Binding-site contacts:
Ligand atom OP1 contacts residue GLY156 of chain 1.A at 3.7 Å.
Ligand atom N1 contacts residue TRP236 of chain 1.A at 3.5 Å.
Ligand atom C1' contacts residue SER195 of chain 1.A at 3.7 Å.
Ligand atom C5' contacts residue ASP154 of chain 1.A at 3.4 Å.
Ligand atom O4' contacts residue SER195 of chain 1.A at 3.2 Å.
Ligand atom C5' contacts residue ARG300 of chain 1.A at 3.5 Å.
Ligand atom C5 contacts residue TRP236 of chain 1.A at 3.8 Å (hydrophobic).
Ligand atom O4' contacts residue GLY235 of chain 1.A at 3.3 Å (h-bond).
Ligand atom O4' contacts residue CYS234 of chain 1.A at 3.2 Å.
Ligand atom O2' contacts residue THR194 of chain 1.A at 2.7 Å (h-bond).
Ligand atom O3' contacts residue GLY156 of chain 1.A at 3.4 Å.
Ligand atom C2 contacts residue TRP236 of chain 1.A at 3.8 Å (hydrophobic).
Ligand atom C2 contacts residue SER195 of chain 1.A at 3.5 Å.
Ligand atom C4' contacts residue ASP154 of chain 1.A at 3.3 Å.
Ligand atom C4 contacts residue TRP236 of chain 1.A at 3.7 Å (hydrophobic).
Ligand atom N7 contacts residue THR126 of chain 1.A at 3.9 Å.
Ligand atom C8 contacts residue THR126 of chain 1.A at 3.6 Å.
Ligand atom C8 contacts residue GLY235 of chain 1.A at 3.7 Å.
Ligand atom C8 contacts residue TRP236 of chain 1.A at 3.6 Å (hydrophobic).
Ligand atom OP1 contacts residue ARG300 of chain 1.A at 2.8 Å (salt-bridge).
Ligand atom OP1 contacts residue GLN157 of chain 1.A at 2.8 Å (h-bond).
Ligand atom O2' contacts residue SER195 of chain 1.A at 3.6 Å.
Ligand atom P contacts residue ARG300 of chain 1.A at 3.6 Å.
Ligand atom C1' contacts residue CYS234 of chain 1.A at 3.8 Å (hydrophobic).
Ligand atom C2' contacts residue THR194 of chain 1.A at 3.8 Å.
Ligand atom N3 contacts residue SER195 of chain 1.A at 3.5 Å (h-bond).
Ligand atom C5' contacts residue ARG296 of chain 1.A at 3.4 Å.
Ligand atom O5' contacts residue CYS234 of chain 1.A at 3.9 Å.
Ligand atom O5' contacts residue GLY235 of chain 1.A at 3.2 Å (h-bond).
Ligand atom N2 contacts residue SER197 of chain 1.A at 3.1 Å (h-bond).
Ligand atom O5' contacts residue ALF1 of chain 1.E at 2.2 Å.
Ligand atom O5' contacts residue ASP154 of chain 1.A at 2.5 Å (salt-bridge).
Ligand atom C5' contacts residue THR194 of chain 1.A at 3.4 Å.
Ligand atom C5' contacts residue ALF1 of chain 1.E at 3.1 Å.
Ligand atom OP2 contacts residue ARG296 of chain 1.A at 2.8 Å (salt-bridge).
Ligand atom O6 contacts residue TRP236 of chain 1.A at 3.5 Å.
Ligand atom N2 contacts residue SER195 of chain 1.A at 2.7 Å (h-bond).
Ligand atom C6 contacts residue TRP236 of chain 1.A at 3.4 Å (hydrophobic).
Ligand atom C4' contacts residue THR194 of chain 1.A at 3.5 Å.
Ligand atom O5' contacts residue ARG300 of chain 1.A at 3.5 Å (salt-bridge).

This protein binds this small molecule.
Small molecule (SMILES): Nc1ccn([C@@H]2O[C@H](CO[P](=O)(O)O[C@H]3[C@@H](O)[C@H](n4cnc5c(=O)nc(N)[nH]c54)O[C@@H]3CO)[C@@H](O)[C@H]2O)c(=O)n1

Sequence of chain 1.A:
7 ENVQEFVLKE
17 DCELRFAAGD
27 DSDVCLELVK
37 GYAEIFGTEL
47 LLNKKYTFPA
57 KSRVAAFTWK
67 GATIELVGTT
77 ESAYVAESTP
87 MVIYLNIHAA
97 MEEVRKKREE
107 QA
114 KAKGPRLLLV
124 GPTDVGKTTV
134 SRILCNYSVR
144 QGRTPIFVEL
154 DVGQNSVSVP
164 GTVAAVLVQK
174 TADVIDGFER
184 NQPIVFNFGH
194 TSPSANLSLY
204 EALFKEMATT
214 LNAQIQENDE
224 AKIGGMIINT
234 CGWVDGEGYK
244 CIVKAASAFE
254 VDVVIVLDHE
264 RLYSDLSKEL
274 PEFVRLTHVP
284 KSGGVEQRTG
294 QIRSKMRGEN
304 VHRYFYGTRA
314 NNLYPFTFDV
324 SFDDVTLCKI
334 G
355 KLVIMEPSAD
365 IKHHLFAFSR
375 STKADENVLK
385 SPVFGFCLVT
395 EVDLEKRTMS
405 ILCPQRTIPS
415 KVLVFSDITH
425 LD